Binding-site contacts:
Ligand atom O7 contacts residue SER61 of chain 1.B at 3.4 Å.
Ligand atom O6 contacts residue TYR57 of chain 1.B at 4.1 Å.
Ligand atom C3 contacts residue ASN59 of chain 1.B at 3.8 Å.
Ligand atom C2 contacts residue ASN59 of chain 1.B at 2.5 Å.
Ligand atom O5 contacts residue TYR57 of chain 1.B at 3.2 Å.
Ligand atom O3 contacts residue ASN59 of chain 1.B at 4.4 Å.
Ligand atom C7 contacts residue ASN59 of chain 1.B at 4.3 Å.
Ligand atom O7 contacts residue ASN59 of chain 1.B at 4.4 Å.
Ligand atom C4 contacts residue ASN59 of chain 1.B at 4.1 Å.
Ligand atom C5 contacts residue ASN59 of chain 1.B at 3.7 Å.
Ligand atom C1 contacts residue TYR57 of chain 1.B at 3.6 Å (hydrophobic).
Ligand atom C6 contacts residue TYR57 of chain 1.B at 3.7 Å (hydrophobic).
Ligand atom C5 contacts residue TYR57 of chain 1.B at 3.7 Å (hydrophobic).
Ligand atom N2 contacts residue ASN59 of chain 1.B at 3.3 Å (h-bond).
Ligand atom O5 contacts residue ASN59 of chain 1.B at 2.4 Å (h-bond).
Ligand atom C1 contacts residue ASN59 of chain 1.B at 1.4 Å.

Sequence of chain 1.B:
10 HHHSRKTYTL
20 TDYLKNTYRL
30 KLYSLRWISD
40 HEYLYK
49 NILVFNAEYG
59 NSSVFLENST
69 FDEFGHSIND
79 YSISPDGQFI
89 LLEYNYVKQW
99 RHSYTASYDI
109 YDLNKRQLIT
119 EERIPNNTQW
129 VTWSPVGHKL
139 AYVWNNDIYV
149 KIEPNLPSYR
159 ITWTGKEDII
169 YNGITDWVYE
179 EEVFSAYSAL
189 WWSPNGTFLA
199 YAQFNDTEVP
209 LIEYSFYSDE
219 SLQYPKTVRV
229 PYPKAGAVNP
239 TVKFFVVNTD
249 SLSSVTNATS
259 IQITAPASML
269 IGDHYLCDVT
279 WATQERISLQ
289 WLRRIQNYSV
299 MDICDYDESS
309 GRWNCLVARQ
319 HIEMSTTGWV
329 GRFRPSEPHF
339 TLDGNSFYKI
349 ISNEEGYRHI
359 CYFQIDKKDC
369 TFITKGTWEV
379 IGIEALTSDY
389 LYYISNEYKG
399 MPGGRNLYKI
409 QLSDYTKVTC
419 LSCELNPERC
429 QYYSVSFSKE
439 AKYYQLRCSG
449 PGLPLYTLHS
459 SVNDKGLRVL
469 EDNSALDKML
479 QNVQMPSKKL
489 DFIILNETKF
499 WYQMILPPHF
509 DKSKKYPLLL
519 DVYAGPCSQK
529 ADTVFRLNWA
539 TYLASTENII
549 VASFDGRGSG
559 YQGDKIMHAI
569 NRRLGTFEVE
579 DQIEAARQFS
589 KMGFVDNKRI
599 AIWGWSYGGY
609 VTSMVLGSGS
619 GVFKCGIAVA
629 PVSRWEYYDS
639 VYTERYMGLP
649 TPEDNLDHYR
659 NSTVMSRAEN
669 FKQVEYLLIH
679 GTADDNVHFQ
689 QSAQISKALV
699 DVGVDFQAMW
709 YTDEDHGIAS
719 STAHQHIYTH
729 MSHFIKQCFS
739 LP

The protein below binds the small molecule below.
Small molecule (SMILES): CC(=O)N[C@@H]1[C@@H](O)[C@H](O)[C@@H](CO)O[C@H]1O